Sequence of chain 1.A:
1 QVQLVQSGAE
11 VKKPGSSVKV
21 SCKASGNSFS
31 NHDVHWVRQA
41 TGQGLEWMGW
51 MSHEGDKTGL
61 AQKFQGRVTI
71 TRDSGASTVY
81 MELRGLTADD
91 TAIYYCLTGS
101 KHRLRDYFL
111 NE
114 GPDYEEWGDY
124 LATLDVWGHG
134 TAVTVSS

Sequence of chain 1.B:
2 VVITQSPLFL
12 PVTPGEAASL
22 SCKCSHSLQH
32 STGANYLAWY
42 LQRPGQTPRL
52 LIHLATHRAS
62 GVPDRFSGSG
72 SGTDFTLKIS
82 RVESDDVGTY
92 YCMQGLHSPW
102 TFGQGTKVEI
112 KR

Sequence of chain 1.H:
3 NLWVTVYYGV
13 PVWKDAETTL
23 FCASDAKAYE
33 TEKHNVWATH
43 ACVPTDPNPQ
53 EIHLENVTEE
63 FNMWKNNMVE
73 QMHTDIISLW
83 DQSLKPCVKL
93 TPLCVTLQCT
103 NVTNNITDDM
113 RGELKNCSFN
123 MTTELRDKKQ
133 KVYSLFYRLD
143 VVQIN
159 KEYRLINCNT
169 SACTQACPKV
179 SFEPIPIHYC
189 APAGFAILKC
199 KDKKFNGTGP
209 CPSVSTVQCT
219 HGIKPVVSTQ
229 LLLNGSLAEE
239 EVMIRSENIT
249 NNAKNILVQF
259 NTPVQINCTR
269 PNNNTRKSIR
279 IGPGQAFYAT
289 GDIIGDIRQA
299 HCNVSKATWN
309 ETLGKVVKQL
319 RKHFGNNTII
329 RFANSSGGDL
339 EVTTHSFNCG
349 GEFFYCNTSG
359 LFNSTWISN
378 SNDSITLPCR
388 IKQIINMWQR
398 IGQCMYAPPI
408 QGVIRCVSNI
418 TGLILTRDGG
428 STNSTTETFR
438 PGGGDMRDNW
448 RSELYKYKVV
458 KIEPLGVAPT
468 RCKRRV

A small-molecule ligand and the protein it binds are described below.
Small molecule (SMILES): CC(=O)N[C@H]1[C@H](O[C@H]2[C@H](O)[C@@H](NC(C)=O)CO[C@@H]2CO)O[C@H](CO)[C@@H](O[C@@H]2O[C@H](CO)[C@@H](O)[C@H](O)[C@@H]2O)[C@@H]1O

Binding-site contacts:
Ligand atom O7 contacts residue ASN122 of chain 1.H at 3.2 Å (h-bond).
Ligand atom C2 contacts residue SER32 of chain 1.B at 3.8 Å.
Ligand atom O6 contacts residue TYR107 of chain 1.A at 4.0 Å.
Ligand atom C7 contacts residue ASN122 of chain 1.H at 3.2 Å.
Ligand atom O6 contacts residue GLN30 of chain 1.B at 4.0 Å.
Ligand atom N2 contacts residue TYR107 of chain 1.A at 4.0 Å.
Ligand atom C5 contacts residue SER32 of chain 1.B at 4.1 Å.
Ligand atom O2 contacts residue THR33 of chain 1.B at 3.2 Å (h-bond).
Ligand atom C2 contacts residue ASN122 of chain 1.H at 2.4 Å.
Ligand atom C3 contacts residue SER32 of chain 1.B at 3.9 Å.
Ligand atom C4 contacts residue GLN30 of chain 1.B at 3.9 Å.
Ligand atom C8 contacts residue SER120 of chain 1.H at 3.5 Å.
Ligand atom C5 contacts residue ASN122 of chain 1.H at 3.7 Å.
Ligand atom C8 contacts residue ASN122 of chain 1.H at 4.0 Å.
Ligand atom O6 contacts residue SER32 of chain 1.B at 3.4 Å (h-bond).
Ligand atom C1 contacts residue TYR107 of chain 1.A at 4.1 Å (hydrophobic).
Ligand atom C8 contacts residue GLN100 of chain 1.H at 3.9 Å.
Ligand atom O3 contacts residue SER32 of chain 1.B at 3.1 Å (h-bond).
Ligand atom O5 contacts residue ASN122 of chain 1.H at 2.4 Å (h-bond).
Ligand atom O5 contacts residue LYS131 of chain 1.H at 3.9 Å.
Ligand atom O3 contacts residue THR33 of chain 1.B at 4.2 Å.
Ligand atom O6 contacts residue HIS31 of chain 1.B at 2.9 Å (h-bond).
Ligand atom N2 contacts residue ASN122 of chain 1.H at 2.9 Å (h-bond).
Ligand atom C4 contacts residue ASN122 of chain 1.H at 4.2 Å.
Ligand atom O4 contacts residue SER32 of chain 1.B at 3.4 Å (h-bond).
Ligand atom C6 contacts residue LYS131 of chain 1.H at 3.6 Å.
Ligand atom C8 contacts residue PHE121 of chain 1.H at 4.0 Å (hydrophobic).
Ligand atom C1 contacts residue ASN122 of chain 1.H at 1.5 Å.
Ligand atom C1 contacts residue SER32 of chain 1.B at 3.6 Å.
Ligand atom O3 contacts residue GLN100 of chain 1.H at 3.8 Å.
Ligand atom O5 contacts residue SER32 of chain 1.B at 3.1 Å (h-bond).
Ligand atom O5 contacts residue TYR107 of chain 1.A at 3.8 Å.
Ligand atom O6 contacts residue GLU119 of chain 1.A at 3.8 Å.
Ligand atom C6 contacts residue GLU119 of chain 1.A at 4.1 Å.
Ligand atom C6 contacts residue HIS31 of chain 1.B at 4.1 Å.
Ligand atom O4 contacts residue GLN30 of chain 1.B at 4.0 Å.
Ligand atom C2 contacts residue TYR107 of chain 1.A at 3.8 Å (hydrophobic).
Ligand atom C3 contacts residue ASN122 of chain 1.H at 3.8 Å.
Ligand atom C4 contacts residue SER32 of chain 1.B at 4.2 Å.
Ligand atom O2 contacts residue SER32 of chain 1.B at 3.0 Å (h-bond).